Binding-site contacts:
Ligand atom C7 contacts residue ASN42 of chain 1.B at 4.4 Å.
Ligand atom C7 contacts residue ASN47 of chain 1.B at 3.2 Å.
Ligand atom C8 contacts residue ASN47 of chain 1.B at 3.6 Å.
Ligand atom C5 contacts residue ASN47 of chain 1.B at 3.6 Å.
Ligand atom O7 contacts residue ASN47 of chain 1.B at 3.2 Å (h-bond).
Ligand atom C3 contacts residue ASN47 of chain 1.B at 3.7 Å.
Ligand atom N2 contacts residue GLU29 of chain 1.B at 4.3 Å.
Ligand atom O7 contacts residue VAL40 of chain 1.B at 4.4 Å.
Ligand atom O7 contacts residue SER48 of chain 1.B at 3.5 Å.
Ligand atom C7 contacts residue VAL40 of chain 1.B at 4.3 Å (hydrophobic).
Ligand atom C8 contacts residue PHE41 of chain 1.B at 3.9 Å (hydrophobic).
Ligand atom O5 contacts residue ASN47 of chain 1.B at 2.4 Å (h-bond).
Ligand atom C8 contacts residue GLU29 of chain 1.B at 3.5 Å.
Ligand atom C7 contacts residue GLU29 of chain 1.B at 4.4 Å.
Ligand atom C8 contacts residue VAL40 of chain 1.B at 3.2 Å (hydrophobic).
Ligand atom C4 contacts residue ASN47 of chain 1.B at 4.1 Å.
Ligand atom C1 contacts residue ASN47 of chain 1.B at 1.4 Å.
Ligand atom N2 contacts residue ASN47 of chain 1.B at 2.8 Å (h-bond).
Ligand atom C7 contacts residue SER48 of chain 1.B at 4.3 Å.
Ligand atom C8 contacts residue SER48 of chain 1.B at 4.2 Å.
Ligand atom N2 contacts residue ASN42 of chain 1.B at 3.9 Å.
Ligand atom C8 contacts residue ASN42 of chain 1.B at 3.6 Å.
Ligand atom C8 contacts residue SER49 of chain 1.B at 4.2 Å.
Ligand atom O7 contacts residue SER49 of chain 1.B at 2.5 Å (h-bond).
Ligand atom C1 contacts residue ASN42 of chain 1.B at 4.3 Å.
Ligand atom C2 contacts residue ASN47 of chain 1.B at 2.3 Å.
Ligand atom C7 contacts residue SER49 of chain 1.B at 3.6 Å.

The small molecule below binds the protein below.
Small molecule (SMILES): CC(=O)N[C@@H]1[C@@H](O)[C@H](O)[C@@H](CO)O[C@H]1O

Sequence of chain 1.B:
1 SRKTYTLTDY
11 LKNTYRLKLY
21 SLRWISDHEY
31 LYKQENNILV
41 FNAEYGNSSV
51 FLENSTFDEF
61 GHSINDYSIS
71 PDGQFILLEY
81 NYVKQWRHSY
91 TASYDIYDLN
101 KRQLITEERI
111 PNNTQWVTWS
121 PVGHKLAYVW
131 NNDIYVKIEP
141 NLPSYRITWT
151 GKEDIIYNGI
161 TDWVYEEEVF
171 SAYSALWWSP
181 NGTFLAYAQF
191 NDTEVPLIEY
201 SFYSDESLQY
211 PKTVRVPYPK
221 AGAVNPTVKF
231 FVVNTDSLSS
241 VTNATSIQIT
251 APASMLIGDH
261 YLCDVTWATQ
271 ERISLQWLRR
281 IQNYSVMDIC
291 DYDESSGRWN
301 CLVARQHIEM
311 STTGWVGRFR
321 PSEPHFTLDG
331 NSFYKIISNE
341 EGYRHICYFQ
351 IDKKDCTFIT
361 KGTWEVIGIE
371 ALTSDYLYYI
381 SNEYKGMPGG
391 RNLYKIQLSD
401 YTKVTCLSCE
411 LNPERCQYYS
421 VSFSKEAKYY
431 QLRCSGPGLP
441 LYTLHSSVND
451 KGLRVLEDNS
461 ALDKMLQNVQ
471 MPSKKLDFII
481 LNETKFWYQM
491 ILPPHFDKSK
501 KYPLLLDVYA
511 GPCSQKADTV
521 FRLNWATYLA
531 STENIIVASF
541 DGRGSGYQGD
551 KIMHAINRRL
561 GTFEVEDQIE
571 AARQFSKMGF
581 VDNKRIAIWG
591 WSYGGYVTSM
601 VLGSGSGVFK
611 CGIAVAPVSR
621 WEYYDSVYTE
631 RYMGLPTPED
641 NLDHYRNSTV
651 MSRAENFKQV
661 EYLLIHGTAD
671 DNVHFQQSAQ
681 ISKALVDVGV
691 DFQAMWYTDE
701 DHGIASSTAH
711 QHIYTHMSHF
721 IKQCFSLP